Sequence of chain 42.F:
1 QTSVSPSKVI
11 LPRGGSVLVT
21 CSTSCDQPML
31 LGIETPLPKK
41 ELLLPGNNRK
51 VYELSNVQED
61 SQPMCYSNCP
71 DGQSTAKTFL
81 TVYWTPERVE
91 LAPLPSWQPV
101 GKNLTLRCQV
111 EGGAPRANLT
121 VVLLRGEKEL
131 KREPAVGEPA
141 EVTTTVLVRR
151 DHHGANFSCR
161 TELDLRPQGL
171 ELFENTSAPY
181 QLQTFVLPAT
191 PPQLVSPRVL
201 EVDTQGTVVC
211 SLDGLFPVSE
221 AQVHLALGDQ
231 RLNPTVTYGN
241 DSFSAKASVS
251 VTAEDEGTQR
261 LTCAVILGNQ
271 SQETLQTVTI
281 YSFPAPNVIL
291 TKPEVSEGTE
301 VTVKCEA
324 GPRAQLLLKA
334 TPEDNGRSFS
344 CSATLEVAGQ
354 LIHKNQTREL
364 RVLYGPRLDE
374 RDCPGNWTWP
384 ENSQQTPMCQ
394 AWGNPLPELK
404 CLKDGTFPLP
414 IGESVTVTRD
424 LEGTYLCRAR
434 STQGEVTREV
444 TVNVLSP

The small molecule below binds the protein below.
Small molecule (SMILES): CC(=O)N[C@@H]1[C@@H](O)[C@H](O)[C@@H](CO)O[C@H]1O

Binding-site contacts:
Ligand atom O3 contacts residue NAG1 of chain 42.K at 3.9 Å.
Ligand atom N2 contacts residue PRO86 of chain 42.F at 3.9 Å.
Ligand atom C7 contacts residue ASN175 of chain 42.F at 3.4 Å.
Ligand atom C8 contacts residue GLU87 of chain 42.F at 3.6 Å.
Ligand atom N2 contacts residue ASN175 of chain 42.F at 2.9 Å (h-bond).
Ligand atom O7 contacts residue ASN175 of chain 42.F at 3.5 Å (h-bond).
Ligand atom C8 contacts residue ASN175 of chain 42.F at 4.5 Å.
Ligand atom C5 contacts residue NAG1 of chain 42.K at 3.8 Å.
Ligand atom C1 contacts residue GLU174 of chain 42.F at 4.1 Å.
Ligand atom C8 contacts residue ARG88 of chain 42.F at 4.3 Å.
Ligand atom O6 contacts residue GLU174 of chain 42.F at 3.8 Å.
Ligand atom C5 contacts residue ASN175 of chain 42.F at 3.6 Å.
Ligand atom C8 contacts residue PRO86 of chain 42.F at 3.6 Å (hydrophobic).
Ligand atom O5 contacts residue GLU174 of chain 42.F at 3.5 Å (salt-bridge).
Ligand atom C3 contacts residue ASN175 of chain 42.F at 3.8 Å.
Ligand atom O5 contacts residue ASN175 of chain 42.F at 2.4 Å (h-bond).
Ligand atom C2 contacts residue ASN175 of chain 42.F at 2.4 Å.
Ligand atom O6 contacts residue PHE173 of chain 42.F at 4.0 Å.
Ligand atom C5 contacts residue THR85 of chain 42.F at 4.0 Å.
Ligand atom C7 contacts residue PRO86 of chain 42.F at 4.3 Å (hydrophobic).
Ligand atom N2 contacts residue THR85 of chain 42.F at 4.5 Å.
Ligand atom C4 contacts residue ASN175 of chain 42.F at 4.2 Å.
Ligand atom C2 contacts residue THR85 of chain 42.F at 4.5 Å.
Ligand atom O4 contacts residue NAG1 of chain 42.K at 2.3 Å (h-bond).
Ligand atom C3 contacts residue NAG1 of chain 42.K at 3.7 Å.
Ligand atom C4 contacts residue NAG1 of chain 42.K at 3.5 Å.
Ligand atom O6 contacts residue THR85 of chain 42.F at 4.4 Å.
Ligand atom C6 contacts residue NAG1 of chain 42.K at 4.2 Å.
Ligand atom C3 contacts residue THR85 of chain 42.F at 4.3 Å.
Ligand atom C1 contacts residue THR85 of chain 42.F at 3.8 Å.
Ligand atom C1 contacts residue ASN175 of chain 42.F at 1.4 Å.
Ligand atom O5 contacts residue THR85 of chain 42.F at 4.3 Å.